Binding-site contacts:
Ligand atom C6' contacts residue VAL373 of chain 1.B at 3.5 Å (hydrophobic).
Ligand atom C1' contacts residue GLU273 of chain 1.B at 3.8 Å.
Ligand atom C2 contacts residue TRP332 of chain 1.B at 3.7 Å (hydrophobic).
Ligand atom O1B contacts residue SER272 of chain 1.B at 2.9 Å (h-bond).
Ligand atom N1 contacts residue TRP332 of chain 1.B at 3.6 Å.
Ligand atom C4C contacts residue TYR20 of chain 1.B at 3.5 Å (hydrophobic).
Ligand atom C2C contacts residue GLN335 of chain 1.B at 3.6 Å.
Ligand atom C4' contacts residue ASP374 of chain 1.B at 3.5 Å.
Ligand atom C6' contacts residue GLU273 of chain 1.B at 3.1 Å.
Ligand atom C5 contacts residue GLN335 of chain 1.B at 3.6 Å.
Ligand atom O3' contacts residue GLY352 of chain 1.B at 3.7 Å.
Ligand atom O6' contacts residue GLU273 of chain 1.B at 2.3 Å (salt-bridge).
Ligand atom O3' contacts residue ASP374 of chain 1.B at 2.8 Å (salt-bridge).
Ligand atom O4' contacts residue HIS22 of chain 1.B at 3.6 Å.
Ligand atom C2 contacts residue GLN335 of chain 1.B at 3.8 Å.
Ligand atom O2B contacts residue GLU273 of chain 1.B at 3.3 Å.
Ligand atom O1A contacts residue SER355 of chain 1.B at 2.5 Å (h-bond).
Ligand atom O2' contacts residue ASN354 of chain 1.B at 3.8 Å.
Ligand atom O4 contacts residue ALA333 of chain 1.B at 3.0 Å (h-bond).
Ligand atom N3 contacts residue GLN335 of chain 1.B at 3.8 Å.
Ligand atom C1C contacts residue TYR20 of chain 1.B at 3.7 Å (hydrophobic).
Ligand atom O4C contacts residue TYR20 of chain 1.B at 3.2 Å.
Ligand atom O2C contacts residue GLU358 of chain 1.B at 2.6 Å (salt-bridge).
Ligand atom C3C contacts residue ASN354 of chain 1.B at 3.6 Å.
Ligand atom O5' contacts residue GLU273 of chain 1.B at 2.6 Å (salt-bridge).
Ligand atom C5 contacts residue TRP332 of chain 1.B at 3.5 Å (hydrophobic).
Ligand atom O3A contacts residue HIS350 of chain 1.B at 3.5 Å (h-bond).
Ligand atom O2A contacts residue ASN354 of chain 1.B at 3.0 Å (h-bond).
Ligand atom C5 contacts residue ALA333 of chain 1.B at 3.0 Å (hydrophobic).
Ligand atom O1A contacts residue HIS350 of chain 1.B at 3.5 Å.
Ligand atom C5' contacts residue GLU273 of chain 1.B at 3.0 Å.
Ligand atom C6' contacts residue GLN375 of chain 1.B at 3.5 Å.
Ligand atom O3C contacts residue ASN354 of chain 1.B at 3.8 Å.
Ligand atom C3' contacts residue ASP374 of chain 1.B at 3.4 Å.
Ligand atom C4 contacts residue ALA333 of chain 1.B at 3.5 Å (hydrophobic).
Ligand atom C2C contacts residue GLU358 of chain 1.B at 3.7 Å.
Ligand atom O2C contacts residue GLN335 of chain 1.B at 3.4 Å (h-bond).
Ligand atom C6 contacts residue TRP332 of chain 1.B at 3.3 Å (hydrophobic).
Ligand atom O3C contacts residue GLU358 of chain 1.B at 3.2 Å (salt-bridge).
Ligand atom C5C contacts residue GLY21 of chain 1.B at 3.5 Å.

Sequence of chain 1.B:
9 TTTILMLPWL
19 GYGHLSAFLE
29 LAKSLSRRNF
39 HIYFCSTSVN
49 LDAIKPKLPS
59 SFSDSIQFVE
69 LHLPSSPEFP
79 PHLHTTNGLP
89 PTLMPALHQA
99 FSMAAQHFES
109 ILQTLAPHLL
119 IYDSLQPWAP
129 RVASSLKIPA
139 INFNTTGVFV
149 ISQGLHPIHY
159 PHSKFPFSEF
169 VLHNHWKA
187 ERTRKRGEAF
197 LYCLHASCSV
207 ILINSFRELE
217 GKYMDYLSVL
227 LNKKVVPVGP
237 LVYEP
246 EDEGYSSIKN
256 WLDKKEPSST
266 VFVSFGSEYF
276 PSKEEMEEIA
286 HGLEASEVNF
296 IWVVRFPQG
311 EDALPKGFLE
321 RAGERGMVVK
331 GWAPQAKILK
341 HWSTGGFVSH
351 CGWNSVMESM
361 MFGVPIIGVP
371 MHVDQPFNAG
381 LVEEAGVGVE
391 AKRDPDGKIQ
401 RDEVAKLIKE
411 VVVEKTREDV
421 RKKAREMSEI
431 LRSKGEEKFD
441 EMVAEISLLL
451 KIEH

This small molecule binds to this protein.
Small molecule (SMILES): O=c1ccn([C@@H]2O[C@H](CO[P](=O)(O)O[P](=O)(O)O[C@H]3O[C@H](CO)[C@@H](O)[C@H](O)[C@H]3O)[C@@H](O)[C@H]2O)c(=O)[nH]1